Sequence of chain 1.E:
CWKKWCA

Binding-site contacts:
Ligand atom C4 contacts residue ASP104 of chain 1.B at 3.2 Å.
Ligand atom O7A contacts residue DLY8 of chain 1.E at 3.1 Å (h-bond).
Ligand atom O2 contacts residue SER22 of chain 1.B at 3.4 Å.
Ligand atom O4 contacts residue CA1 of chain 1.I at 2.5 Å.
Ligand atom O7A contacts residue GLY97 of chain 1.B at 3.3 Å.
Ligand atom C3 contacts residue CA1 of chain 1.J at 3.3 Å.
Ligand atom O7A contacts residue DTR2 of chain 1.E at 3.8 Å.
Ligand atom C3 contacts residue CA1 of chain 1.I at 3.3 Å.
Ligand atom C5 contacts residue CYS1 of chain 1.E at 3.1 Å (hydrophobic).
Ligand atom C5 contacts residue ASP96 of chain 1.B at 3.8 Å.
Ligand atom O4 contacts residue GLU95 of chain 1.B at 3.5 Å (salt-bridge).
Ligand atom O2 contacts residue ASN21 of chain 1.B at 3.1 Å (h-bond).
Ligand atom O2 contacts residue GLY114 of chain 1.C at 2.5 Å (h-bond).
Ligand atom C4 contacts residue SER22 of chain 1.B at 3.6 Å.
Ligand atom C4 contacts residue CA1 of chain 1.J at 3.7 Å.
Ligand atom O5 contacts residue SER23 of chain 1.B at 2.9 Å (h-bond).
Ligand atom C6 contacts residue CYS1 of chain 1.E at 2.5 Å (hydrophobic).
Ligand atom O3 contacts residue CA1 of chain 1.I at 2.5 Å.
Ligand atom O3 contacts residue ASP104 of chain 1.B at 3.0 Å (salt-bridge).
Ligand atom O3 contacts residue ASP99 of chain 1.B at 2.5 Å (salt-bridge).
Ligand atom O3 contacts residue CA1 of chain 1.J at 2.4 Å.
Ligand atom O5 contacts residue SER22 of chain 1.B at 3.4 Å (h-bond).
Ligand atom C7 contacts residue CYS1 of chain 1.E at 1.3 Å (hydrophobic).
Ligand atom O4 contacts residue ASP104 of chain 1.B at 3.2 Å (salt-bridge).
Ligand atom C1M contacts residue SER23 of chain 1.B at 3.6 Å.
Ligand atom O4 contacts residue ASP99 of chain 1.B at 3.6 Å (salt-bridge).
Ligand atom C1M contacts residue GLY114 of chain 1.C at 3.7 Å.
Ligand atom C3 contacts residue ASP99 of chain 1.B at 3.1 Å.
Ligand atom O7A contacts residue ASP96 of chain 1.B at 3.7 Å.
Ligand atom C7 contacts residue ASP96 of chain 1.B at 3.5 Å.
Ligand atom O7A contacts residue CYS1 of chain 1.E at 2.2 Å (h-bond).
Ligand atom C2 contacts residue CA1 of chain 1.J at 3.4 Å.
Ligand atom C4 contacts residue ASP96 of chain 1.B at 3.4 Å.
Ligand atom C5 contacts residue SER22 of chain 1.B at 3.5 Å.
Ligand atom C4 contacts residue CA1 of chain 1.I at 3.3 Å.
Ligand atom C3 contacts residue ASP104 of chain 1.B at 3.7 Å.
Ligand atom O4 contacts residue ASP96 of chain 1.B at 2.6 Å (salt-bridge).
Ligand atom O2 contacts residue CA1 of chain 1.J at 2.5 Å.
Ligand atom O3 contacts residue ASP101 of chain 1.B at 2.9 Å (salt-bridge).
Ligand atom C2 contacts residue GLY114 of chain 1.C at 3.4 Å.

The small molecule below binds the protein below.
Small molecule (SMILES): C[C@@H]1O[C@@H](CC(=O)O)[C@@H](O)[C@H](O)[C@@H]1O

Sequence of chain 1.C:
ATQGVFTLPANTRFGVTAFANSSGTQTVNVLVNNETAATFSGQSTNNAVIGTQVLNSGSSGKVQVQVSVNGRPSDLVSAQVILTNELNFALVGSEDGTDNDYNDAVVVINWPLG

Sequence of chain 1.B:
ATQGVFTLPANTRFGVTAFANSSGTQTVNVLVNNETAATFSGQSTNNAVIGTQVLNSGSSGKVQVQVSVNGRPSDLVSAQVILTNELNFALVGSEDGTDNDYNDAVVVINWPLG